Sequence of chain 1.C:
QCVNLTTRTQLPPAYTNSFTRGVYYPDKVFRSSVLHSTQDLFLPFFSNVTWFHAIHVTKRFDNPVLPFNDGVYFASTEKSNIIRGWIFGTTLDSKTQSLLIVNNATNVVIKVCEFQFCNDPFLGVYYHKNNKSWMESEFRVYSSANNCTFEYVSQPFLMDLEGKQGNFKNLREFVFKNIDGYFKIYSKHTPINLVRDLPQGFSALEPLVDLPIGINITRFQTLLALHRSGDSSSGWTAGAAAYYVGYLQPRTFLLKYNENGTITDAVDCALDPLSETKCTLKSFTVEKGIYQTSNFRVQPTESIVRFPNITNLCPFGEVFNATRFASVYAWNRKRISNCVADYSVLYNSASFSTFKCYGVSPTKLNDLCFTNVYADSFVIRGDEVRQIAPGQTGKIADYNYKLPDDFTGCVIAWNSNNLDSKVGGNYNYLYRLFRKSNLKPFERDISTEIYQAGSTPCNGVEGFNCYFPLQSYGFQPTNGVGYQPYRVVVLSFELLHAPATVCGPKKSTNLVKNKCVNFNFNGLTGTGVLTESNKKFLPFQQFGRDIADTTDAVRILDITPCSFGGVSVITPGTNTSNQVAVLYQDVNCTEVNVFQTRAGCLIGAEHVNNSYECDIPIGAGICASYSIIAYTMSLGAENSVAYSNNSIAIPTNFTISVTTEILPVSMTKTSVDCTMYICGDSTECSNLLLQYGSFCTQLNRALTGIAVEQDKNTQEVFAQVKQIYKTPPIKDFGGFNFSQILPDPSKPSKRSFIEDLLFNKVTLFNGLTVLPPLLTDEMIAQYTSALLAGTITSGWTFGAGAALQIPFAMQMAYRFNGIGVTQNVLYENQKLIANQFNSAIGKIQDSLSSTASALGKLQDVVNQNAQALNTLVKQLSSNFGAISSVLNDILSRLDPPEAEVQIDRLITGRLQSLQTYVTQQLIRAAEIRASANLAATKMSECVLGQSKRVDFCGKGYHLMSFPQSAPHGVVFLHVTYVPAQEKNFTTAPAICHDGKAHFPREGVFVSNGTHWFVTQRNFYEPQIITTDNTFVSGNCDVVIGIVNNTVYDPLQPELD

Binding-site contacts:
Ligand atom C7 contacts residue ASN282 of chain 1.C at 3.4 Å.
Ligand atom C1 contacts residue GLU281 of chain 1.C at 3.6 Å.
Ligand atom O7 contacts residue ASN282 of chain 1.C at 4.4 Å.
Ligand atom O6 contacts residue ASN282 of chain 1.C at 4.5 Å.
Ligand atom C2 contacts residue GLU281 of chain 1.C at 3.1 Å.
Ligand atom C1 contacts residue ASN282 of chain 1.C at 1.4 Å.
Ligand atom N2 contacts residue ASN282 of chain 1.C at 2.5 Å (h-bond).
Ligand atom C4 contacts residue ASN282 of chain 1.C at 4.2 Å.
Ligand atom C8 contacts residue ASN282 of chain 1.C at 3.6 Å.
Ligand atom C8 contacts residue GLU281 of chain 1.C at 3.4 Å.
Ligand atom C3 contacts residue GLU281 of chain 1.C at 4.4 Å.
Ligand atom O5 contacts residue GLU281 of chain 1.C at 4.2 Å.
Ligand atom O7 contacts residue GLU281 of chain 1.C at 2.9 Å (salt-bridge).
Ligand atom C2 contacts residue ASN282 of chain 1.C at 2.5 Å.
Ligand atom C7 contacts residue GLU281 of chain 1.C at 3.1 Å.
Ligand atom O5 contacts residue ASN282 of chain 1.C at 2.3 Å (h-bond).
Ligand atom C5 contacts residue ASN282 of chain 1.C at 3.6 Å.
Ligand atom N2 contacts residue GLU281 of chain 1.C at 3.3 Å (salt-bridge).
Ligand atom C3 contacts residue ASN282 of chain 1.C at 3.8 Å.

The protein below binds the small molecule below.
Small molecule (SMILES): CC(=O)N[C@@H]1[C@@H](O)[C@H](O)[C@@H](CO)O[C@H]1O